Sequence of chain 1.C:
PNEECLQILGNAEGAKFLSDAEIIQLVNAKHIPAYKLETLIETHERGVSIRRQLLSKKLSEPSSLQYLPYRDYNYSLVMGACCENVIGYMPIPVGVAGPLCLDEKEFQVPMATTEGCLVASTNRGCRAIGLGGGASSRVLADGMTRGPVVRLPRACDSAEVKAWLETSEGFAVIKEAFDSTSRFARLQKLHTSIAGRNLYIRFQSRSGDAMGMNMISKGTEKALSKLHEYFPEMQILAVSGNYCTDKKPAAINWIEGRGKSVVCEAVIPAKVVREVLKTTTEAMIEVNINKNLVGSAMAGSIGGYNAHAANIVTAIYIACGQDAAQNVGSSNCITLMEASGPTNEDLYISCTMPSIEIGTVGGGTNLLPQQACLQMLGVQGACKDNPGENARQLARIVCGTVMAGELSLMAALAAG

Sequence of chain 1.D:
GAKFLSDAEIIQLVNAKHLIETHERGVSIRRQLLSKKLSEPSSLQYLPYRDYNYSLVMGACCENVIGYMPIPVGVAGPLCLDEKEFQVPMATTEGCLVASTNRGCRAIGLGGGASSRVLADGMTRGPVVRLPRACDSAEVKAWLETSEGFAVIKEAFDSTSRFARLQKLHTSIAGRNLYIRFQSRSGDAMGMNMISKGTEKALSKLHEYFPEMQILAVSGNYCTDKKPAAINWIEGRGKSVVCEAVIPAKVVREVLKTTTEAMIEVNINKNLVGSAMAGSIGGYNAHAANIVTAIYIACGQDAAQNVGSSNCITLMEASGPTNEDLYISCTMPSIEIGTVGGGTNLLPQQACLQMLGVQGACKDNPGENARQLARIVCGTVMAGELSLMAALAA

A small-molecule ligand and the protein it binds are described below.
Small molecule (SMILES): CC(C)n1c(CC[C@@H](O)C[C@@H](O)CC(=O)O)c(-c2ccc(F)cc2)c(-c2ccc(F)cc2)c1C(=O)Nc1ccccc1

Binding-site contacts:
Ligand atom C14 contacts residue LEU128 of chain 1.D at 3.5 Å (hydrophobic).
Ligand atom C1 contacts residue LEU419 of chain 1.D at 3.4 Å (hydrophobic).
Ligand atom C13 contacts residue HIS318 of chain 1.D at 3.5 Å.
Ligand atom C14 contacts residue CYS127 of chain 1.D at 3.2 Å (hydrophobic).
Ligand atom C36 contacts residue LYS301 of chain 1.D at 3.3 Å.
Ligand atom O4 contacts residue LYS257 of chain 1.C at 3.0 Å (salt-bridge).
Ligand atom C17 contacts residue SER131 of chain 1.D at 3.4 Å.
Ligand atom C22 contacts residue ALA422 of chain 1.D at 3.3 Å (hydrophobic).
Ligand atom F1 contacts residue ARG156 of chain 1.C at 2.8 Å.
Ligand atom C10 contacts residue ASP256 of chain 1.C at 3.5 Å.
Ligand atom C5 contacts residue LEU419 of chain 1.D at 3.6 Å (hydrophobic).
Ligand atom C30 contacts residue ARG156 of chain 1.C at 3.3 Å.
Ligand atom F2 contacts residue ALA422 of chain 1.D at 3.2 Å.
Ligand atom O7 contacts residue ARG156 of chain 1.C at 3.5 Å (salt-bridge).
Ligand atom C20 contacts residue SER418 of chain 1.D at 3.6 Å.
Ligand atom C11 contacts residue ASP256 of chain 1.C at 3.6 Å.
Ligand atom O4 contacts residue GLU125 of chain 1.D at 2.6 Å (salt-bridge).
Ligand atom C35 contacts residue ALA317 of chain 1.D at 3.1 Å (hydrophobic).
Ligand atom O6 contacts residue SER250 of chain 1.C at 3.3 Å (h-bond).
Ligand atom C9 contacts residue GLU125 of chain 1.D at 3.6 Å.
Ligand atom F1 contacts residue SER227 of chain 1.C at 3.6 Å.
Ligand atom O4 contacts residue ASN321 of chain 1.D at 2.8 Å (h-bond).
Ligand atom O1 contacts residue SER131 of chain 1.D at 2.6 Å (h-bond).
Ligand atom C20 contacts residue ARG134 of chain 1.D at 3.7 Å.
Ligand atom O7 contacts residue LYS258 of chain 1.C at 3.2 Å (salt-bridge).
Ligand atom O3 contacts residue ARG156 of chain 1.C at 3.1 Å (salt-bridge).
Ligand atom C2 contacts residue LEU419 of chain 1.D at 3.6 Å (hydrophobic).
Ligand atom C7 contacts residue GLU125 of chain 1.D at 3.6 Å.
Ligand atom C30 contacts residue VAL249 of chain 1.C at 3.6 Å (hydrophobic).
Ligand atom C28 contacts residue ALA422 of chain 1.D at 3.5 Å (hydrophobic).
Ligand atom C24 contacts residue ARG156 of chain 1.C at 3.5 Å.
Ligand atom C25 contacts residue ALA422 of chain 1.D at 3.6 Å (hydrophobic).
Ligand atom C35 contacts residue LYS258 of chain 1.C at 3.6 Å.
Ligand atom F1 contacts residue VAL249 of chain 1.C at 3.4 Å.
Ligand atom C36 contacts residue SER250 of chain 1.C at 3.2 Å.
Ligand atom O7 contacts residue LYS301 of chain 1.D at 3.3 Å (salt-bridge).
Ligand atom C36 contacts residue LYS258 of chain 1.C at 3.5 Å.
Ligand atom O7 contacts residue SER250 of chain 1.C at 2.5 Å (h-bond).
Ligand atom O6 contacts residue LYS301 of chain 1.D at 2.6 Å (salt-bridge).
Ligand atom O3 contacts residue ASP256 of chain 1.C at 2.7 Å (salt-bridge).